Sequence of chain 2.C:
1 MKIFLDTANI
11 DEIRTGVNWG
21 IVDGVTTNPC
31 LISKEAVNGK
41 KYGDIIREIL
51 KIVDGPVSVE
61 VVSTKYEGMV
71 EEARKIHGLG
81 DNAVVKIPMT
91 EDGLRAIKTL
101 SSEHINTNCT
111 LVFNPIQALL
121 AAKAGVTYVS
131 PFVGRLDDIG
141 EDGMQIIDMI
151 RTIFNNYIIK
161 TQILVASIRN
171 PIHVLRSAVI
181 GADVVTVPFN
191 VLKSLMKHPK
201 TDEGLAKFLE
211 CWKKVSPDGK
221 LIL

The small molecule below binds the protein below.
Small molecule (SMILES): O=C(CO)[C@@H](O)[C@H](O)[C@H](O)COP(=O)(O)O

Binding-site contacts:
Ligand atom O1 contacts residue THR26 of chain 2.B at 3.6 Å.
Ligand atom O5 contacts residue ASP6 of chain 2.B at 2.6 Å (salt-bridge).
Ligand atom O1 contacts residue ASN108 of chain 2.B at 3.7 Å.
Ligand atom O2P contacts residue ARG135 of chain 2.B at 2.8 Å (salt-bridge).
Ligand atom O4 contacts residue PHE132 of chain 2.B at 3.3 Å.
Ligand atom C3 contacts residue THR26 of chain 2.B at 3.8 Å.
Ligand atom O3 contacts residue LYS86 of chain 2.B at 2.9 Å (salt-bridge).
Ligand atom O2P contacts residue ARG169 of chain 2.B at 3.9 Å.
Ligand atom C1 contacts residue LYS86 of chain 2.B at 2.3 Å.
Ligand atom O1 contacts residue ALA166 of chain 2.B at 3.8 Å.
Ligand atom O3 contacts residue ASP6 of chain 2.B at 2.7 Å (salt-bridge).
Ligand atom O3 contacts residue LEU31 of chain 2.B at 3.5 Å.
Ligand atom C5 contacts residue ASN28 of chain 2.B at 3.9 Å.
Ligand atom C3 contacts residue ASP6 of chain 2.B at 3.3 Å.
Ligand atom C4 contacts residue LYS86 of chain 2.B at 3.6 Å.
Ligand atom O1 contacts residue LYS86 of chain 2.B at 3.1 Å (salt-bridge).
Ligand atom O4 contacts residue ASN28 of chain 2.B at 3.0 Å (h-bond).
Ligand atom C4 contacts residue ASN28 of chain 2.B at 3.8 Å.
Ligand atom C1 contacts residue THR110 of chain 2.B at 3.5 Å.
Ligand atom O5 contacts residue ALA166 of chain 2.B at 3.5 Å.
Ligand atom C2 contacts residue LYS86 of chain 2.B at 1.3 Å.
Ligand atom O1 contacts residue SER130 of chain 2.B at 3.0 Å (h-bond).
Ligand atom O3 contacts residue THR27 of chain 2.B at 3.5 Å (h-bond).
Ligand atom C2 contacts residue THR27 of chain 2.B at 3.8 Å.
Ligand atom C6 contacts residue SER167 of chain 2.B at 3.9 Å.
Ligand atom O5 contacts residue SER167 of chain 2.B at 3.0 Å (h-bond).
Ligand atom O3 contacts residue ASN28 of chain 2.B at 3.3 Å (h-bond).
Ligand atom C1 contacts residue SER130 of chain 2.B at 3.6 Å.
Ligand atom O3P contacts residue ARG135 of chain 2.B at 2.9 Å (salt-bridge).
Ligand atom C6 contacts residue PHE132 of chain 2.B at 3.6 Å (hydrophobic).
Ligand atom O2P contacts residue SER167 of chain 2.B at 2.6 Å (h-bond).
Ligand atom C5 contacts residue ASP6 of chain 2.B at 3.2 Å.
Ligand atom C2 contacts residue THR26 of chain 2.B at 4.0 Å.
Ligand atom P contacts residue ARG135 of chain 2.B at 3.8 Å.
Ligand atom P contacts residue SER167 of chain 2.B at 3.7 Å.
Ligand atom O4 contacts residue LYS86 of chain 2.B at 3.8 Å.
Ligand atom O3 contacts residue THR26 of chain 2.B at 3.8 Å.
Ligand atom O6 contacts residue SER167 of chain 2.B at 3.4 Å.
Ligand atom C4 contacts residue PHE132 of chain 2.B at 3.6 Å (hydrophobic).
Ligand atom C3 contacts residue LYS86 of chain 2.B at 2.6 Å.

Sequence of chain 2.B:
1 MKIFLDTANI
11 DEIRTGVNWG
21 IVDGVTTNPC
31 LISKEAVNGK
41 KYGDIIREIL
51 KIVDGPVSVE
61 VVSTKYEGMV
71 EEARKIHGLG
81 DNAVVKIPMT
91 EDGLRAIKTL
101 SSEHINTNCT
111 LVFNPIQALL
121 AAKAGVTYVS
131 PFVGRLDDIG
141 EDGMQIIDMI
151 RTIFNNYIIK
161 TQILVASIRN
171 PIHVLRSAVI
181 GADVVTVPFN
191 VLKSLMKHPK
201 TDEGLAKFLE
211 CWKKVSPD